The protein below binds the small molecule below.
Small molecule (SMILES): CC(=O)N[C@H]1[C@H](O[C@H]2[C@H](O)[C@@H](NC(C)=O)CO[C@@H]2CO)O[C@H](CO)[C@@H](O)[C@@H]1O

Sequence of chain 3.E:
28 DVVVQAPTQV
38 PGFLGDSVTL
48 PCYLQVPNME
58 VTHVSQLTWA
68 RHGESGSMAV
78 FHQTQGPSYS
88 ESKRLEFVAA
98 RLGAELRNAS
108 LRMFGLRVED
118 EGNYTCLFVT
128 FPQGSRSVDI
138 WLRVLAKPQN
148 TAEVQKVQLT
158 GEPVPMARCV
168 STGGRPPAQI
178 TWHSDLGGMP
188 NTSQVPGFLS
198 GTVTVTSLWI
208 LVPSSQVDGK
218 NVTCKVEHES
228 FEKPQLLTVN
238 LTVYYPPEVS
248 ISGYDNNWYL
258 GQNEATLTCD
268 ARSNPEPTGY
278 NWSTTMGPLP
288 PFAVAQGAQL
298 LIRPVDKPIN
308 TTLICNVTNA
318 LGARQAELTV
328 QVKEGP

Binding-site contacts:
Ligand atom O5 contacts residue ASN188 of chain 3.E at 2.3 Å (h-bond).
Ligand atom C2 contacts residue ASN188 of chain 3.E at 2.6 Å.
Ligand atom O7 contacts residue ASN188 of chain 3.E at 4.2 Å.
Ligand atom C5 contacts residue ASN188 of chain 3.E at 3.6 Å.
Ligand atom N2 contacts residue ASN188 of chain 3.E at 3.1 Å (h-bond).
Ligand atom C4 contacts residue ASN188 of chain 3.E at 4.2 Å.
Ligand atom C3 contacts residue ASN188 of chain 3.E at 3.9 Å.
Ligand atom C7 contacts residue ASN188 of chain 3.E at 3.9 Å.
Ligand atom C1 contacts residue ASN188 of chain 3.E at 1.4 Å.
Ligand atom O6 contacts residue ASN188 of chain 3.E at 4.5 Å.